This protein binds this small molecule.
Small molecule (SMILES): Cc1cc(CCCCCOc2ccc(C3=NCCO3)cc2)on1

Binding-site contacts:
Ligand atom C1B contacts residue ILE104 of chain 46.A at 4.0 Å (hydrophobic).
Ligand atom N3A contacts residue PRO174 of chain 46.A at 3.7 Å.
Ligand atom C1C contacts residue LEU106 of chain 46.A at 4.0 Å (hydrophobic).
Ligand atom O1A contacts residue PHE186 of chain 46.A at 3.0 Å.
Ligand atom C1B contacts residue TYR128 of chain 46.A at 3.6 Å (hydrophobic).
Ligand atom C2B contacts residue VAL188 of chain 46.A at 3.5 Å (hydrophobic).
Ligand atom C5A contacts residue ALA150 of chain 46.A at 4.0 Å (hydrophobic).
Ligand atom C4B contacts residue PHE186 of chain 46.A at 3.6 Å (hydrophobic).
Ligand atom C6B contacts residue TYR128 of chain 46.A at 3.3 Å (hydrophobic).
Ligand atom C1C contacts residue TYR128 of chain 46.A at 3.9 Å (hydrophobic).
Ligand atom C5C contacts residue VAL191 of chain 46.A at 3.8 Å (hydrophobic).
Ligand atom N2 contacts residue MET221 of chain 46.A at 3.4 Å (h-bond).
Ligand atom C1B contacts residue VAL188 of chain 46.A at 3.8 Å (hydrophobic).
Ligand atom C4 contacts residue LEU106 of chain 46.A at 3.5 Å (hydrophobic).
Ligand atom N3A contacts residue TYR152 of chain 46.A at 3.5 Å.
Ligand atom N3A contacts residue ALA24 of chain 46.C at 3.8 Å.
Ligand atom O1B contacts residue TYR128 of chain 46.A at 3.4 Å (h-bond).
Ligand atom C1C contacts residue MET221 of chain 46.A at 4.0 Å (hydrophobic).
Ligand atom C2A contacts residue TYR152 of chain 46.A at 3.6 Å (hydrophobic).
Ligand atom C2C contacts residue MET221 of chain 46.A at 4.0 Å (hydrophobic).
Ligand atom C3C contacts residue TYR128 of chain 46.A at 3.4 Å (hydrophobic).
Ligand atom C5 contacts residue MET221 of chain 46.A at 3.6 Å (hydrophobic).
Ligand atom C3B contacts residue TYR152 of chain 46.A at 3.7 Å (hydrophobic).
Ligand atom C2C contacts residue TYR197 of chain 46.A at 3.7 Å (hydrophobic).
Ligand atom C5A contacts residue VAL176 of chain 46.A at 3.6 Å (hydrophobic).
Ligand atom C5B contacts residue MET224 of chain 46.A at 3.8 Å (hydrophobic).
Ligand atom C4C contacts residue VAL191 of chain 46.A at 3.0 Å (hydrophobic).
Ligand atom C5C contacts residue VAL188 of chain 46.A at 4.1 Å (hydrophobic).
Ligand atom C4A contacts residue PRO174 of chain 46.A at 3.1 Å (hydrophobic).
Ligand atom O1 contacts residue MET221 of chain 46.A at 2.5 Å (h-bond).
Ligand atom C5B contacts residue TYR128 of chain 46.A at 4.0 Å (hydrophobic).
Ligand atom C4B contacts residue TYR152 of chain 46.A at 3.8 Å (hydrophobic).
Ligand atom C6B contacts residue ILE104 of chain 46.A at 3.6 Å (hydrophobic).
Ligand atom N3A contacts residue PHE186 of chain 46.A at 4.0 Å.
Ligand atom C5B contacts residue PHE186 of chain 46.A at 3.9 Å (hydrophobic).
Ligand atom C2A contacts residue PHE186 of chain 46.A at 3.3 Å (hydrophobic).
Ligand atom C3B contacts residue VAL188 of chain 46.A at 3.8 Å (hydrophobic).
Ligand atom C5A contacts residue PHE186 of chain 46.A at 3.5 Å (hydrophobic).
Ligand atom C4C contacts residue VAL188 of chain 46.A at 3.7 Å (hydrophobic).
Ligand atom O1B contacts residue ILE104 of chain 46.A at 3.9 Å.

Sequence of chain 46.A:
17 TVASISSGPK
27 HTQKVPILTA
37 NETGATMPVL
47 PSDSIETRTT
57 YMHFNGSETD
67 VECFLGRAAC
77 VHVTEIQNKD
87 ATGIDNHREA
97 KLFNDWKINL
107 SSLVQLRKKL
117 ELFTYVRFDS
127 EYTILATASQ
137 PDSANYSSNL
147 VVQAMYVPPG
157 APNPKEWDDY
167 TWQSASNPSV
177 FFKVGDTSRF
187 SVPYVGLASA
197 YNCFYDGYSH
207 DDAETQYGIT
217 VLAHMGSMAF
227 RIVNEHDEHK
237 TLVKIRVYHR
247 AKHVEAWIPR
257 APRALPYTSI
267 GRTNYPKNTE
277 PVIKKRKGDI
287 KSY

Sequence of chain 46.C:
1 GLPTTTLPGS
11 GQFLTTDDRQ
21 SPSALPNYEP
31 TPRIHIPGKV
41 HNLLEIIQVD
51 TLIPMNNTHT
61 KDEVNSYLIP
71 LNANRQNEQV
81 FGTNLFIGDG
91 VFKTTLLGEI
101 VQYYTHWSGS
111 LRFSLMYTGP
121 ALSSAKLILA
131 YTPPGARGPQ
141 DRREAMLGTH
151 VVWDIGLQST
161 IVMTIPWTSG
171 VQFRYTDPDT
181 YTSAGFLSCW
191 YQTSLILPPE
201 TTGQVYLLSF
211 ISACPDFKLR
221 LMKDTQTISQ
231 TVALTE